Binding-site contacts:
Ligand atom C40 contacts residue LEU47 of chain 1.C at 4.2 Å (hydrophobic).
Ligand atom O5 contacts residue MET40 of chain 1.C at 4.5 Å.
Ligand atom C34 contacts residue LEU47 of chain 1.C at 4.4 Å (hydrophobic).
Ligand atom O1 contacts residue ASN38 of chain 1.C at 4.2 Å.
Ligand atom C11 contacts residue ASN38 of chain 1.C at 3.7 Å.
Ligand atom C2 contacts residue TRP62 of chain 1.G at 4.5 Å (hydrophobic).
Ligand atom C57 contacts residue MET40 of chain 1.C at 4.1 Å (hydrophobic).
Ligand atom C37 contacts residue LEU31 of chain 1.C at 4.4 Å (hydrophobic).
Ligand atom O55 contacts residue GLY63 of chain 1.G at 2.9 Å (h-bond).
Ligand atom C25 contacts residue PHE69 of chain 1.G at 4.5 Å (hydrophobic).
Ligand atom O6 contacts residue SER39 of chain 1.C at 4.0 Å.
Ligand atom O6 contacts residue ASN38 of chain 1.C at 4.4 Å.
Ligand atom C19 contacts residue MET40 of chain 1.C at 3.7 Å (hydrophobic).
Ligand atom O16 contacts residue TRP62 of chain 1.G at 4.0 Å.
Ligand atom C22 contacts residue PHE69 of chain 1.G at 4.2 Å (hydrophobic).
Ligand atom C19 contacts residue TRP34 of chain 1.C at 3.7 Å (hydrophobic).
Ligand atom C31 contacts residue LEU43 of chain 1.C at 4.2 Å (hydrophobic).
Ligand atom O6 contacts residue MET40 of chain 1.C at 3.4 Å (h-bond).
Ligand atom C11 contacts residue SER39 of chain 1.C at 3.9 Å.
Ligand atom C1 contacts residue TRP62 of chain 1.G at 4.0 Å (hydrophobic).
Ligand atom C11 contacts residue MET40 of chain 1.C at 3.7 Å (hydrophobic).
Ligand atom O61 contacts residue MET40 of chain 1.C at 4.3 Å.
Ligand atom C34 contacts residue LEU43 of chain 1.C at 4.4 Å (hydrophobic).
Ligand atom C18 contacts residue MET40 of chain 1.C at 4.2 Å (hydrophobic).
Ligand atom O1 contacts residue MET40 of chain 1.C at 4.4 Å.
Ligand atom C18 contacts residue PHE69 of chain 1.G at 4.3 Å (hydrophobic).
Ligand atom C25 contacts residue TRP34 of chain 1.C at 3.7 Å (hydrophobic).
Ligand atom C22 contacts residue TRP34 of chain 1.C at 4.4 Å (hydrophobic).
Ligand atom O16 contacts residue MET40 of chain 1.C at 4.4 Å.
Ligand atom O55 contacts residue TRP62 of chain 1.G at 3.6 Å.
Ligand atom C8 contacts residue ASN38 of chain 1.C at 4.4 Å.
Ligand atom C2 contacts residue GLY63 of chain 1.G at 4.2 Å.
Ligand atom C22 contacts residue MET40 of chain 1.C at 3.9 Å (hydrophobic).
Ligand atom C19 contacts residue PHE69 of chain 1.G at 4.1 Å (hydrophobic).
Ligand atom C31 contacts residue TRP34 of chain 1.C at 4.3 Å (hydrophobic).

A protein and the small-molecule ligand that binds it are described below.
Small molecule (SMILES): CCCCCCCCCCO[C@@H]1O[C@H](CO)[C@@H](O[C@H]2O[C@H](CO)[C@@H](O)[C@H](O)[C@H]2O)[C@H](O)[C@H]1O

Sequence of chain 1.G:
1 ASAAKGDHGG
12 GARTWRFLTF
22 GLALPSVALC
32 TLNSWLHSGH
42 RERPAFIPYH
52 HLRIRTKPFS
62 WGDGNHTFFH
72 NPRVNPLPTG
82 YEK

Sequence of chain 1.C:
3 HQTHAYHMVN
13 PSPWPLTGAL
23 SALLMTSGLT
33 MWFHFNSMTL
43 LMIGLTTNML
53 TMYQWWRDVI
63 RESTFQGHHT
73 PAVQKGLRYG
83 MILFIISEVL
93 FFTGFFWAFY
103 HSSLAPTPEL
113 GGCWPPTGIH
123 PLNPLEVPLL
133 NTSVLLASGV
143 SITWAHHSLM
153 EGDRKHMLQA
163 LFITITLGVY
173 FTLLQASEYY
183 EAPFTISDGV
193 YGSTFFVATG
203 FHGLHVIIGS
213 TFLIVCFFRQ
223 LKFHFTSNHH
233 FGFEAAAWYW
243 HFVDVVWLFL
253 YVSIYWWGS